Binding-site contacts:
Ligand atom C4 contacts residue TYR98 of chain 5.A at 3.9 Å (hydrophobic).
Ligand atom C11 contacts residue LEU73 of chain 5.A at 3.5 Å (hydrophobic).
Ligand atom C19 contacts residue PHE70 of chain 5.A at 3.5 Å (hydrophobic).
Ligand atom C contacts residue GLN101 of chain 5.A at 3.8 Å.
Ligand atom C10 contacts residue MET105 of chain 5.A at 3.5 Å (hydrophobic).
Ligand atom C15 contacts residue ALA37 of chain 5.A at 3.9 Å (hydrophobic).
Ligand atom CL contacts residue GLN101 of chain 5.A at 3.8 Å.
Ligand atom C10 contacts residue VAL135 of chain 7.A at 3.8 Å (hydrophobic).
Ligand atom C14 contacts residue ALA37 of chain 5.A at 3.9 Å (hydrophobic).
Ligand atom C2 contacts residue LEU131 of chain 7.A at 3.9 Å (hydrophobic).
Ligand atom N1 contacts residue LEU73 of chain 5.A at 3.3 Å.
Ligand atom C16 contacts residue ALA37 of chain 5.A at 3.9 Å (hydrophobic).
Ligand atom C19 contacts residue MET74 of chain 5.A at 3.6 Å (hydrophobic).
Ligand atom C19 contacts residue ALA37 of chain 5.A at 3.9 Å (hydrophobic).
Ligand atom C1 contacts residue TYR98 of chain 5.A at 3.9 Å (hydrophobic).
Ligand atom CL contacts residue LEU102 of chain 5.A at 4.0 Å.
Ligand atom C9 contacts residue LEU73 of chain 5.A at 3.9 Å (hydrophobic).
Ligand atom C contacts residue LEU131 of chain 7.A at 3.9 Å (hydrophobic).
Ligand atom C10 contacts residue ASN106 of chain 5.A at 3.5 Å.
Ligand atom CL contacts residue LEU131 of chain 7.A at 3.9 Å.
Ligand atom C18 contacts residue GLY9 of chain 5.A at 3.7 Å.
Ligand atom C9 contacts residue LEU102 of chain 5.A at 3.5 Å (hydrophobic).
Ligand atom N2 contacts residue LEU73 of chain 5.A at 3.7 Å.
Ligand atom C1 contacts residue LEU131 of chain 7.A at 3.6 Å (hydrophobic).
Ligand atom C8 contacts residue LEU102 of chain 5.A at 3.7 Å (hydrophobic).
Ligand atom N1 contacts residue MET74 of chain 5.A at 3.9 Å.
Ligand atom N2 contacts residue MET74 of chain 5.A at 3.1 Å (h-bond).
Ligand atom CL contacts residue TYR98 of chain 5.A at 3.4 Å.
Ligand atom C5 contacts residue LEU131 of chain 7.A at 3.8 Å (hydrophobic).
Ligand atom C6 contacts residue TYR98 of chain 5.A at 3.4 Å (hydrophobic).
Ligand atom C3 contacts residue GLU134 of chain 7.A at 3.7 Å.
Ligand atom C6 contacts residue LEU131 of chain 7.A at 3.5 Å (hydrophobic).
Ligand atom C5 contacts residue TYR98 of chain 5.A at 3.3 Å (hydrophobic).
Ligand atom C16 contacts residue THR10 of chain 5.A at 3.5 Å.
Ligand atom C10 contacts residue LEU102 of chain 5.A at 3.6 Å (hydrophobic).
Ligand atom C8 contacts residue LEU131 of chain 7.A at 4.0 Å (hydrophobic).
Ligand atom C18 contacts residue MET74 of chain 5.A at 3.8 Å (hydrophobic).
Ligand atom C17 contacts residue GLY9 of chain 5.A at 3.7 Å.
Ligand atom C17 contacts residue THR10 of chain 5.A at 3.7 Å.
Ligand atom C10 contacts residue LEU109 of chain 5.A at 4.0 Å (hydrophobic).

This small molecule binds to this protein.
Small molecule (SMILES): Cc1cc(Nc2ccc(C)c(Cl)c2)[n+]2nc(Cc3ccccc3)[nH]c2n1

Sequence of chain 7.A:
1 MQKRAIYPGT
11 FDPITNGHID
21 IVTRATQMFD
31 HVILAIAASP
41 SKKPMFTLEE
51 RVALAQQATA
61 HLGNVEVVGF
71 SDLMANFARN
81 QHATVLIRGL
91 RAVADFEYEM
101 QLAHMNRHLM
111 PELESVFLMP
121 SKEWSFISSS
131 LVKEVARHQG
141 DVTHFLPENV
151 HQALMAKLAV

Sequence of chain 5.A:
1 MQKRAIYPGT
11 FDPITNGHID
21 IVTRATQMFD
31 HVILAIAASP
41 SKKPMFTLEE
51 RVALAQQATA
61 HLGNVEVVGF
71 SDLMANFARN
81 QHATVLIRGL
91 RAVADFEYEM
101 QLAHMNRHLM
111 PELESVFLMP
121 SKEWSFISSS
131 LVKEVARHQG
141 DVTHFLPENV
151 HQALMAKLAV